Sequence of chain 1.A:
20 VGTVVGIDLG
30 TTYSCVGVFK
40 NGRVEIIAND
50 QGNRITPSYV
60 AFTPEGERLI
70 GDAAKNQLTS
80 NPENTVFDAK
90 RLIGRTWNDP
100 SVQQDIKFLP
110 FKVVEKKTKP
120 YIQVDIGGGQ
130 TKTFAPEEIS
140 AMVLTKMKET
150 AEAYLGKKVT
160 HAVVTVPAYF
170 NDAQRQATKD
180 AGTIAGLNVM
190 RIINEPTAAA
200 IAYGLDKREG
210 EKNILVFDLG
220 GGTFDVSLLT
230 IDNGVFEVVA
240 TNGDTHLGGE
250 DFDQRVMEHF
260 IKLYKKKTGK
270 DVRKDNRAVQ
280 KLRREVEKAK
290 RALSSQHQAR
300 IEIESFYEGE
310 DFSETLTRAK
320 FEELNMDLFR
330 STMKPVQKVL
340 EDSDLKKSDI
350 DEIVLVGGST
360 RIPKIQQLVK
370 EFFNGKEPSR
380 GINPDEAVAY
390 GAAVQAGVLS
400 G

Binding-site contacts:
Ligand atom O3B contacts residue GLY219 of chain 1.A at 3.4 Å.
Ligand atom O3G contacts residue THR30 of chain 1.A at 3.4 Å.
Ligand atom O3' contacts residue GLY248 of chain 1.A at 3.4 Å.
Ligand atom PG contacts residue THR222 of chain 1.A at 3.5 Å.
Ligand atom C20 contacts residue ARG360 of chain 1.A at 3.4 Å.
Ligand atom O3B contacts residue GLY220 of chain 1.A at 3.4 Å (h-bond).
Ligand atom O2' contacts residue GLU286 of chain 1.A at 2.8 Å (salt-bridge).
Ligand atom O1G contacts residue THR222 of chain 1.A at 2.4 Å (h-bond).
Ligand atom O1B contacts residue THR30 of chain 1.A at 3.3 Å (h-bond).
Ligand atom O2B contacts residue TYR32 of chain 1.A at 3.5 Å (h-bond).
Ligand atom N9 contacts residue GLY357 of chain 1.A at 3.5 Å (h-bond).
Ligand atom O2A contacts residue GLY356 of chain 1.A at 3.3 Å.
Ligand atom O3G contacts residue THR31 of chain 1.A at 2.8 Å (h-bond).
Ligand atom C6 contacts residue ARG360 of chain 1.A at 3.5 Å.
Ligand atom N6 contacts residue ARG360 of chain 1.A at 3.3 Å.
Ligand atom O3G contacts residue GLY220 of chain 1.A at 3.3 Å (h-bond).
Ligand atom C5' contacts residue GLY220 of chain 1.A at 3.4 Å.
Ligand atom O3' contacts residue LYS289 of chain 1.A at 3.3 Å (salt-bridge).
Ligand atom O1B contacts residue THR31 of chain 1.A at 2.8 Å (h-bond).
Ligand atom O3G contacts residue GLY221 of chain 1.A at 2.9 Å (h-bond).
Ligand atom N1 contacts residue SER293 of chain 1.A at 2.7 Å (h-bond).
Ligand atom O1B contacts residue TYR32 of chain 1.A at 2.8 Å (h-bond).
Ligand atom O2G contacts residue THR30 of chain 1.A at 2.9 Å (h-bond).
Ligand atom C2 contacts residue SER293 of chain 1.A at 3.3 Å.
Ligand atom O1B contacts residue GLY29 of chain 1.A at 3.5 Å.
Ligand atom C4 contacts residue GLY357 of chain 1.A at 3.3 Å.
Ligand atom O2A contacts residue GLY357 of chain 1.A at 3.1 Å (h-bond).
Ligand atom O5' contacts residue GLY357 of chain 1.A at 3.3 Å (h-bond).
Ligand atom O1G contacts residue GLY219 of chain 1.A at 3.5 Å.
Ligand atom O2' contacts residue LYS289 of chain 1.A at 3.0 Å (salt-bridge).
Ligand atom C4' contacts residue GLY220 of chain 1.A at 3.5 Å.
Ligand atom N3 contacts residue GLY357 of chain 1.A at 3.5 Å (h-bond).
Ligand atom O4' contacts residue SER358 of chain 1.A at 3.5 Å (h-bond).
Ligand atom O4' contacts residue GLY357 of chain 1.A at 3.2 Å.
Ligand atom O1A contacts residue ASP384 of chain 1.A at 3.5 Å.
Ligand atom C2' contacts residue GLU286 of chain 1.A at 3.5 Å.
Ligand atom C5 contacts residue ARG360 of chain 1.A at 3.5 Å.
Ligand atom O5' contacts residue GLY219 of chain 1.A at 3.5 Å.
Ligand atom O5' contacts residue GLY220 of chain 1.A at 3.3 Å (h-bond).
Ligand atom O3A contacts residue THR31 of chain 1.A at 3.3 Å (h-bond).

The small molecule below binds the protein below.
Small molecule (SMILES): Nc1ncnc2c1ccn2[C@@H]1O[C@H](COP(=O)(O)OP(=O)(O)OP(=O)(O)O)[C@@H](O)[C@H]1O